Binding-site contacts:
Ligand atom C4 contacts residue ASN64 of chain 1.D at 4.3 Å.
Ligand atom C5 contacts residue ASN64 of chain 1.D at 3.7 Å.
Ligand atom O3 contacts residue ASN64 of chain 1.D at 3.7 Å.
Ligand atom N2 contacts residue ASN64 of chain 1.D at 3.4 Å (h-bond).
Ligand atom C2 contacts residue ASN64 of chain 1.D at 2.4 Å.
Ligand atom C1 contacts residue ASN64 of chain 1.D at 1.4 Å.
Ligand atom O6 contacts residue GLU59 of chain 1.D at 4.0 Å.
Ligand atom C3 contacts residue ASN64 of chain 1.D at 3.6 Å.
Ligand atom C6 contacts residue GLU59 of chain 1.D at 4.2 Å.
Ligand atom O7 contacts residue ASN64 of chain 1.D at 3.2 Å (h-bond).
Ligand atom C6 contacts residue ASN64 of chain 1.D at 4.3 Å.
Ligand atom C7 contacts residue ASN64 of chain 1.D at 3.7 Å.
Ligand atom O6 contacts residue ASN64 of chain 1.D at 4.1 Å.
Ligand atom O5 contacts residue ASN64 of chain 1.D at 2.4 Å (h-bond).

The small molecule below binds the protein below.
Small molecule (SMILES): CC(=O)N[C@@H]1[C@@H](O)[C@H](O)[C@@H](CO)O[C@H]1O

Sequence of chain 1.D:
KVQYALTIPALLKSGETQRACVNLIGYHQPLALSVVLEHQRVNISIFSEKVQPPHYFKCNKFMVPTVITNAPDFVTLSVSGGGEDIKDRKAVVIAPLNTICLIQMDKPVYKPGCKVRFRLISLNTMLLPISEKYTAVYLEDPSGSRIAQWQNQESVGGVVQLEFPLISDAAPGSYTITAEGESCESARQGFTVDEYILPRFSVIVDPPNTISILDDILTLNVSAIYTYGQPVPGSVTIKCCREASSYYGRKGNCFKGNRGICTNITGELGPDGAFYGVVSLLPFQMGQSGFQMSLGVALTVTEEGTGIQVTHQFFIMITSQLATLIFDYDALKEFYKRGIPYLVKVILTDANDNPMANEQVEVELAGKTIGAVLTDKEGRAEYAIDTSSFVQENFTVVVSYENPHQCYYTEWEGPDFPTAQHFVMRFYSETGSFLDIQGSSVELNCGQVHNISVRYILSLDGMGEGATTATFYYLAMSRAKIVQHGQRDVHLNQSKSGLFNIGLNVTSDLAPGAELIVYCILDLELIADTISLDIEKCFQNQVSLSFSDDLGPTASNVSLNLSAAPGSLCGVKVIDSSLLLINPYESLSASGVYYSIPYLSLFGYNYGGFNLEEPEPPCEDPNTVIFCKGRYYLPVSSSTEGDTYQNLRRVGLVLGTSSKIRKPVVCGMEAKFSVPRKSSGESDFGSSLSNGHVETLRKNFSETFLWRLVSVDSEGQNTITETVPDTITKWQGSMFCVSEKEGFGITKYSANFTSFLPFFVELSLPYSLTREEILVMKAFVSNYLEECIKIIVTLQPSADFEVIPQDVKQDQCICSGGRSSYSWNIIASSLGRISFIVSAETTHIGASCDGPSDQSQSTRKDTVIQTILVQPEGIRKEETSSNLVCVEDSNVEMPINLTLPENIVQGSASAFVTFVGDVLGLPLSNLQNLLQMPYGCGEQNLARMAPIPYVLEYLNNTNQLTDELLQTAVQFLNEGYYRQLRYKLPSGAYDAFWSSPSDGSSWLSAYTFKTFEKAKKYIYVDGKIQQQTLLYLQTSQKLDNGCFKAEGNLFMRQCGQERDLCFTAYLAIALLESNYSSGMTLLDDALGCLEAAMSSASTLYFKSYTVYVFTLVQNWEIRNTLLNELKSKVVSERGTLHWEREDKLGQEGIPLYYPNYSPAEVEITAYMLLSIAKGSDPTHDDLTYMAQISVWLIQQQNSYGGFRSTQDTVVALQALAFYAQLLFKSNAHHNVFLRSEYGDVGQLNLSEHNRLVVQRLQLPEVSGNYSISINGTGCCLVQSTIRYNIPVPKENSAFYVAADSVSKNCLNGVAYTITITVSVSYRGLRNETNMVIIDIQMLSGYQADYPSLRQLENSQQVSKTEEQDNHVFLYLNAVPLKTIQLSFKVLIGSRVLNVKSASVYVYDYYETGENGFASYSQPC